Binding-site contacts:
Ligand atom N2 contacts residue DC8 of chain 1.B at 2.6 Å (h-bond).
Ligand atom O6 contacts residue DC8 of chain 1.B at 2.4 Å (h-bond).
Ligand atom N2 contacts residue DC7 of chain 1.B at 2.8 Å (h-bond).
Ligand atom N3 contacts residue DA4 of chain 1.B at 2.5 Å (h-bond).
Ligand atom O4 contacts residue DA6 of chain 1.B at 3.4 Å (h-bond).
Ligand atom C2 contacts residue DT3 of chain 1.B at 3.2 Å.
Ligand atom C4 contacts residue DA4 of chain 1.B at 3.2 Å.
Ligand atom O4 contacts residue DA4 of chain 1.B at 2.4 Å (h-bond).
Ligand atom OP1 contacts residue THR14 of chain 1.C at 2.9 Å (h-bond).
Ligand atom N6 contacts residue DT3 of chain 1.B at 3.1 Å (h-bond).
Ligand atom N6 contacts residue DA4 of chain 1.B at 3.2 Å (h-bond).
Ligand atom O2 contacts residue DG2 of chain 1.B at 2.8 Å (h-bond).
Ligand atom C6 contacts residue DT3 of chain 1.B at 3.5 Å.
Ligand atom C2 contacts residue DA4 of chain 1.B at 3.3 Å.
Ligand atom N1 contacts residue DC7 of chain 1.B at 2.9 Å (h-bond).
Ligand atom O4' contacts residue ARG41 of chain 1.C at 3.4 Å (salt-bridge).
Ligand atom N3 contacts residue DG1 of chain 1.B at 3.4 Å (h-bond).
Ligand atom N3 contacts residue DG2 of chain 1.B at 2.5 Å (h-bond).
Ligand atom C2 contacts residue DG2 of chain 1.B at 3.4 Å.
Ligand atom O2 contacts residue DA6 of chain 1.B at 3.4 Å.
Ligand atom O6 contacts residue DA6 of chain 1.B at 3.5 Å (h-bond).
Ligand atom C4 contacts residue DG2 of chain 1.B at 3.2 Å.
Ligand atom OP1 contacts residue SER43 of chain 1.C at 2.6 Å (h-bond).
Ligand atom N3 contacts residue DC8 of chain 1.B at 3.5 Å (h-bond).
Ligand atom C2 contacts residue DT5 of chain 1.B at 3.5 Å.
Ligand atom N1 contacts residue DT5 of chain 1.B at 2.7 Å (h-bond).
Ligand atom C2 contacts residue DC8 of chain 1.B at 3.5 Å.
Ligand atom N4 contacts residue DG2 of chain 1.B at 2.4 Å (h-bond).
Ligand atom N1 contacts residue DT3 of chain 1.B at 2.9 Å (h-bond).
Ligand atom N3 contacts residue DA6 of chain 1.B at 2.8 Å (h-bond).
Ligand atom OP2 contacts residue THR14 of chain 1.C at 3.0 Å (h-bond).
Ligand atom C6 contacts residue DT5 of chain 1.B at 3.5 Å.
Ligand atom O2 contacts residue ARG41 of chain 1.C at 2.9 Å (salt-bridge).
Ligand atom N6 contacts residue DT5 of chain 1.B at 2.6 Å (h-bond).
Ligand atom C6 contacts residue DC8 of chain 1.B at 3.3 Å.
Ligand atom N1 contacts residue DC8 of chain 1.B at 2.5 Å (h-bond).
Ligand atom N6 contacts residue DG2 of chain 1.B at 3.2 Å (h-bond).
Ligand atom P contacts residue THR14 of chain 1.C at 3.4 Å.
Ligand atom O6 contacts residue DC7 of chain 1.B at 2.7 Å (h-bond).
Ligand atom O2 contacts residue DA4 of chain 1.B at 3.1 Å (h-bond).

The protein below binds the small molecule below.
Small molecule (SMILES): Cc1cn([C@H]2C[C@H](O[P](=O)(O)OC[C@H]3O[C@@H](n4cnc5c(N)ncnc54)C[C@@H]3O[P](=O)(O)OC[C@H]3O[C@@H](n4cc(C)c(=O)[nH]c4=O)C[C@@H]3O[P](=O)(O)OC[C@H]3O[C@@H](n4cnc5c(N)ncnc54)C[C@@H]3O[P](=O)(O)OC[C@H]3O[C@@H](n4ccc(N)nc4=O)C[C@@H]3O)[C@@H](CO[P](=O)(O)O[C@H]3C[C@H](n4cnc5c(=O)nc(N)[nH]c54)O[C@@H]3CO[P](=O)(O)O[C@H]3C[C@H](n4cnc5c(=O)nc(N)[nH]c54)O[C@@H]3CO)O2)c(=O)[nH]c1=O

Sequence of chain 1.C:
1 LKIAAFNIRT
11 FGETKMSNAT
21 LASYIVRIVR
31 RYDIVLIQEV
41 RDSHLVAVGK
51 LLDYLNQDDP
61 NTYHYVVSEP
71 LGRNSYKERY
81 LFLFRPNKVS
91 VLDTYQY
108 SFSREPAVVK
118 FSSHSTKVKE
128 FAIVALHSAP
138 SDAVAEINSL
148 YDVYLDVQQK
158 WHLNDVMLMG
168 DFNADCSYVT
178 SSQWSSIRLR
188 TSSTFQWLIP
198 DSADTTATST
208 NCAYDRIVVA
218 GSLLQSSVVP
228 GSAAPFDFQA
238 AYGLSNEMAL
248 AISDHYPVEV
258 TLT